Sequence of chain 1.A:
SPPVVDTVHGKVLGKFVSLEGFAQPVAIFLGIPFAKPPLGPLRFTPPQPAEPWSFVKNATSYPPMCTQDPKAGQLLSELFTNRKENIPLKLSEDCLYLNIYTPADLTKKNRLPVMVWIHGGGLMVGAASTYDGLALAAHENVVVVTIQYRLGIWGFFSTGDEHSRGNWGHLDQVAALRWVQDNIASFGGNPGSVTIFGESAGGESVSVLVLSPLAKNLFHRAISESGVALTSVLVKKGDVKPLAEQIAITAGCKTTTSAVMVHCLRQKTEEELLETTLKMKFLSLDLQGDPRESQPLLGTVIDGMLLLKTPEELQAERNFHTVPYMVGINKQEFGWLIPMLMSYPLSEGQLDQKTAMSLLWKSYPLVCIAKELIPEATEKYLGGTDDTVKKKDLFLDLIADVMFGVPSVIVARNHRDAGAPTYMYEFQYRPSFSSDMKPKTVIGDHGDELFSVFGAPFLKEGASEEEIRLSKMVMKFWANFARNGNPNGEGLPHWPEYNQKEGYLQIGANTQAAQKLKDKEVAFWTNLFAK

Binding-site contacts:
Ligand atom C9 contacts residue SER201 of chain 1.A at 3.4 Å.
Ligand atom C11 contacts residue PHE81 of chain 1.A at 3.5 Å (hydrophobic).
Ligand atom C22 contacts residue LEU342 of chain 1.A at 3.4 Å (hydrophobic).
Ligand atom CA contacts residue GLY123 of chain 1.A at 4.0 Å.
Ligand atom CA1 contacts residue LEU342 of chain 1.A at 3.8 Å (hydrophobic).
Ligand atom C16 contacts residue LEU284 of chain 1.A at 4.0 Å (hydrophobic).
Ligand atom OL contacts residue LEU284 of chain 1.A at 3.4 Å.
Ligand atom CA1 contacts residue LEU284 of chain 1.A at 3.6 Å (hydrophobic).
Ligand atom C12 contacts residue LEU77 of chain 1.A at 4.0 Å (hydrophobic).
Ligand atom C5 contacts residue LEU284 of chain 1.A at 4.0 Å (hydrophobic).
Ligand atom C14 contacts residue MET343 of chain 1.A at 3.6 Å (hydrophobic).
Ligand atom C14 contacts residue LEU367 of chain 1.A at 3.3 Å (hydrophobic).
Ligand atom C10 contacts residue SER201 of chain 1.A at 3.3 Å.
Ligand atom C15 contacts residue MET343 of chain 1.A at 3.7 Å (hydrophobic).
Ligand atom C2 contacts residue LEU342 of chain 1.A at 3.7 Å (hydrophobic).
Ligand atom C19 contacts residue LEU367 of chain 1.A at 3.7 Å (hydrophobic).
Ligand atom C13 contacts residue LEU342 of chain 1.A at 3.9 Å (hydrophobic).
Ligand atom C6 contacts residue LEU284 of chain 1.A at 3.7 Å (hydrophobic).
Ligand atom C3 contacts residue MET343 of chain 1.A at 4.1 Å (hydrophobic).
Ligand atom C21 contacts residue LEU284 of chain 1.A at 3.4 Å (hydrophobic).
Ligand atom C19 contacts residue MET343 of chain 1.A at 4.0 Å (hydrophobic).
Ligand atom CA contacts residue SER201 of chain 1.A at 3.5 Å.
Ligand atom C10 contacts residue HIS447 of chain 1.A at 3.8 Å.
Ligand atom C11 contacts residue LEU77 of chain 1.A at 3.9 Å (hydrophobic).
Ligand atom C21 contacts residue PHE283 of chain 1.A at 3.5 Å (hydrophobic).
Ligand atom C15 contacts residue PRO297 of chain 1.A at 3.9 Å (hydrophobic).
Ligand atom C16 contacts residue LEU298 of chain 1.A at 3.6 Å (hydrophobic).
Ligand atom CB1 contacts residue ALA73 of chain 1.A at 4.0 Å (hydrophobic).
Ligand atom C11 contacts residue HIS447 of chain 1.A at 3.5 Å.
Ligand atom C22 contacts residue SER285 of chain 1.A at 3.4 Å.
Ligand atom C2 contacts residue LEU284 of chain 1.A at 3.7 Å (hydrophobic).
Ligand atom C10 contacts residue GLY122 of chain 1.A at 3.9 Å.
Ligand atom C12 contacts residue HIS447 of chain 1.A at 3.7 Å.
Ligand atom C17 contacts residue LEU298 of chain 1.A at 3.9 Å (hydrophobic).
Ligand atom C9 contacts residue GLY123 of chain 1.A at 3.6 Å.
Ligand atom C21 contacts residue SER285 of chain 1.A at 3.1 Å.
Ligand atom C9 contacts residue GLY122 of chain 1.A at 3.9 Å.
Ligand atom C2 contacts residue MET343 of chain 1.A at 4.0 Å (hydrophobic).
Ligand atom C1 contacts residue LEU284 of chain 1.A at 3.5 Å (hydrophobic).
Ligand atom NI contacts residue SER285 of chain 1.A at 3.9 Å.

This small molecule binds to this protein.
Small molecule (SMILES): CC/C(=C(\c1ccccc1)c1ccc(OCCN(C)C)cc1)c1ccccc1